Sequence of chain 44.A:
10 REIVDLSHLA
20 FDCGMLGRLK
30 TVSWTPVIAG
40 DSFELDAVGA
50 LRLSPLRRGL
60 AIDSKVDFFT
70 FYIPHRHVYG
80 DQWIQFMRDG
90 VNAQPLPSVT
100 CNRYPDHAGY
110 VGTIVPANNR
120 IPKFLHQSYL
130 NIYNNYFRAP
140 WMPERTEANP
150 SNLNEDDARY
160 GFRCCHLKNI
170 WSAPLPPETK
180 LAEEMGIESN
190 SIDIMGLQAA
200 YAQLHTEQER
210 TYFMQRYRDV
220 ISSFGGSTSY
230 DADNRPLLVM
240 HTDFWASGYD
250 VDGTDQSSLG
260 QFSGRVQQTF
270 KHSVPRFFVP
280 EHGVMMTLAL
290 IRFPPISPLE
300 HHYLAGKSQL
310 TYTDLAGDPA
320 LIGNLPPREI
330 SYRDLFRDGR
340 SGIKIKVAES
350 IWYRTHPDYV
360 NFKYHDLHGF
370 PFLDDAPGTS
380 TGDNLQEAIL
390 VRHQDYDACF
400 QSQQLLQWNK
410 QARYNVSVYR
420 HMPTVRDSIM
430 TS

Binding-site contacts:
Ligand atom O4' contacts residue ARG425 of chain 45.A at 3.7 Å.
Ligand atom C3' contacts residue DC1 of chain 44.E at 2.9 Å.
Ligand atom C4' contacts residue DC1 of chain 44.H at 2.8 Å.
Ligand atom N3 contacts residue GLU208 of chain 44.A at 2.7 Å (salt-bridge).
Ligand atom C2 contacts residue ARG425 of chain 45.A at 3.1 Å.
Ligand atom O5' contacts residue DC1 of chain 44.H at 2.6 Å.
Ligand atom N6 contacts residue GLU208 of chain 44.A at 3.4 Å (salt-bridge).
Ligand atom P contacts residue ARG425 of chain 45.A at 3.5 Å.
Ligand atom O5' contacts residue ARG28 of chain 44.C at 3.4 Å.
Ligand atom OP1 contacts residue GLY34 of chain 44.C at 3.8 Å.
Ligand atom C4 contacts residue ARG425 of chain 45.A at 3.6 Å.
Ligand atom N1 contacts residue ARG425 of chain 45.A at 3.6 Å (salt-bridge).
Ligand atom OP1 contacts residue ARG28 of chain 44.C at 3.2 Å (salt-bridge).
Ligand atom C1' contacts residue DC1 of chain 44.E at 3.6 Å.
Ligand atom C4 contacts residue GLU208 of chain 44.A at 3.4 Å.
Ligand atom N1 contacts residue GLU208 of chain 44.A at 1.5 Å (salt-bridge).
Ligand atom C1' contacts residue PHE212 of chain 44.A at 3.5 Å (hydrophobic).
Ligand atom C2 contacts residue GLU208 of chain 44.A at 1.6 Å.
Ligand atom O4' contacts residue PHE212 of chain 44.A at 3.4 Å.
Ligand atom N3 contacts residue ARG425 of chain 45.A at 3.1 Å (salt-bridge).
Ligand atom O3' contacts residue ARG28 of chain 44.C at 3.5 Å (salt-bridge).
Ligand atom P contacts residue DC1 of chain 44.H at 2.5 Å.
Ligand atom OP2 contacts residue DC1 of chain 44.H at 2.0 Å.
Ligand atom O5' contacts residue ARG425 of chain 45.A at 2.8 Å.
Ligand atom O3' contacts residue DC1 of chain 44.E at 3.3 Å.
Ligand atom C5' contacts residue TYR31 of chain 44.C at 2.9 Å (hydrophobic).
Ligand atom C5' contacts residue ARG28 of chain 44.C at 3.1 Å.
Ligand atom OP2 contacts residue ASP426 of chain 45.A at 2.8 Å (salt-bridge).
Ligand atom C2' contacts residue DC1 of chain 44.E at 2.2 Å.
Ligand atom OP2 contacts residue THR423 of chain 45.A at 2.9 Å.
Ligand atom C6 contacts residue GLU208 of chain 44.A at 2.6 Å.
Ligand atom C2 contacts residue PHE212 of chain 44.A at 3.8 Å (hydrophobic).
Ligand atom C5' contacts residue DC1 of chain 44.H at 2.3 Å.
Ligand atom O3' contacts residue ARG425 of chain 45.A at 3.8 Å.
Ligand atom N3 contacts residue PHE212 of chain 44.A at 2.9 Å.
Ligand atom C5 contacts residue GLU208 of chain 44.A at 3.4 Å.
Ligand atom O5' contacts residue TYR31 of chain 44.C at 3.4 Å (h-bond).
Ligand atom C1' contacts residue ALA27 of chain 44.C at 3.8 Å (hydrophobic).
Ligand atom OP2 contacts residue ARG425 of chain 45.A at 3.8 Å.
Ligand atom O3' contacts residue THR423 of chain 45.A at 3.8 Å.

Sequence of chain 44.C:
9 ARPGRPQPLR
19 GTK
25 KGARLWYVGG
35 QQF

The small molecule below binds the protein below.
Small molecule (SMILES): Nc1ncnc2c1N1CN2[C@H]2C[C@]3(OP3(O)(O)OC[C@H]3OCC[C@@H]3O[P](=O)(O)OC[C@H]3O[C@@H]1C[C@@H]3O)[C@@H](CO[P](=O)(O)O[C@H]1CCO[C@@H]1COP(=O)=O)O2

Sequence of chain 45.A:
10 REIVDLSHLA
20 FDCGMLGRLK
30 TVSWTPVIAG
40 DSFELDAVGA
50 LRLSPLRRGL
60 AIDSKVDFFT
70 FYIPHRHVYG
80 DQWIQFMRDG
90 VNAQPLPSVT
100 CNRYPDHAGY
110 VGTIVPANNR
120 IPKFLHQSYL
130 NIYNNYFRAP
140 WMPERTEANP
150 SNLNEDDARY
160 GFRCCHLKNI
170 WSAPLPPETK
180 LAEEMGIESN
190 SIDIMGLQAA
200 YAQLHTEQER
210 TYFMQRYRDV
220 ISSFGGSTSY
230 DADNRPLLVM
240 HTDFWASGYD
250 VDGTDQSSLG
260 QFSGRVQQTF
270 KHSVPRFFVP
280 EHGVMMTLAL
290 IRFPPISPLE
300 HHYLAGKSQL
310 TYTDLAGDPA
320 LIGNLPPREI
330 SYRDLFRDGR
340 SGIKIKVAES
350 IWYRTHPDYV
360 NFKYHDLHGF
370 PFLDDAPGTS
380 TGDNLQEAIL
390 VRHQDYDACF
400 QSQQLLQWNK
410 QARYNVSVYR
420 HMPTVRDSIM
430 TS